Binding-site contacts:
Ligand atom C7 contacts residue ASN359 of chain 1.B at 3.5 Å.
Ligand atom N2 contacts residue ASN359 of chain 1.B at 4.2 Å.
Ligand atom C4 contacts residue ASN370 of chain 1.B at 4.3 Å.
Ligand atom C8 contacts residue ASN359 of chain 1.B at 3.4 Å.
Ligand atom O7 contacts residue ASN359 of chain 1.B at 3.4 Å (h-bond).
Ligand atom O5 contacts residue ASN370 of chain 1.B at 2.4 Å (h-bond).
Ligand atom O5 contacts residue GLN352 of chain 1.B at 4.1 Å.
Ligand atom C5 contacts residue GLN352 of chain 1.B at 4.3 Å.
Ligand atom O7 contacts residue ASN370 of chain 1.B at 4.1 Å.
Ligand atom C1 contacts residue ASN370 of chain 1.B at 1.5 Å.
Ligand atom C5 contacts residue ASN370 of chain 1.B at 3.6 Å.
Ligand atom N2 contacts residue ASN370 of chain 1.B at 3.3 Å (h-bond).
Ligand atom C3 contacts residue ASN370 of chain 1.B at 4.0 Å.
Ligand atom C7 contacts residue ASN370 of chain 1.B at 3.9 Å.
Ligand atom C2 contacts residue ASN370 of chain 1.B at 2.7 Å.

Sequence of chain 1.B:
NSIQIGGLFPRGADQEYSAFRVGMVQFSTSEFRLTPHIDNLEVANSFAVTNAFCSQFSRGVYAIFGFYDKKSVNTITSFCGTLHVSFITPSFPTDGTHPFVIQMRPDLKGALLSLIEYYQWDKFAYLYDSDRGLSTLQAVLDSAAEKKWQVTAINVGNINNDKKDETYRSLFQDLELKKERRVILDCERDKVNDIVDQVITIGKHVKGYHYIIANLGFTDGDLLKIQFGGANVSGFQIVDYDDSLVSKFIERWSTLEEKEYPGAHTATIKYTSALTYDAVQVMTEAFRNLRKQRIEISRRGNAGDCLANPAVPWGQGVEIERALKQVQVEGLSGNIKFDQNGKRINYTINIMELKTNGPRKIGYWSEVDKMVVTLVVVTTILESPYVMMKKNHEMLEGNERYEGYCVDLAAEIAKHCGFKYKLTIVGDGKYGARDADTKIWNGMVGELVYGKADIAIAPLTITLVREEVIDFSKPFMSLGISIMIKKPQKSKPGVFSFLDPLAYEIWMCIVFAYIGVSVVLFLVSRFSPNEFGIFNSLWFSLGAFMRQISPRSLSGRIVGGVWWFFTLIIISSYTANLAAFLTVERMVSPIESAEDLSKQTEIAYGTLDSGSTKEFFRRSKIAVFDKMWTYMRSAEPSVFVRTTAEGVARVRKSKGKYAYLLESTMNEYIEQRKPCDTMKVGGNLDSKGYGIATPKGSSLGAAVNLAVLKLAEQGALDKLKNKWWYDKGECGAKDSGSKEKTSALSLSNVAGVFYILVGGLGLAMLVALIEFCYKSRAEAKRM

A protein and the small-molecule ligand that binds it are described below.
Small molecule (SMILES): CC(=O)N[C@@H]1[C@@H](O)[C@H](O)[C@@H](CO)O[C@H]1O